Sequence of chain 35.E:
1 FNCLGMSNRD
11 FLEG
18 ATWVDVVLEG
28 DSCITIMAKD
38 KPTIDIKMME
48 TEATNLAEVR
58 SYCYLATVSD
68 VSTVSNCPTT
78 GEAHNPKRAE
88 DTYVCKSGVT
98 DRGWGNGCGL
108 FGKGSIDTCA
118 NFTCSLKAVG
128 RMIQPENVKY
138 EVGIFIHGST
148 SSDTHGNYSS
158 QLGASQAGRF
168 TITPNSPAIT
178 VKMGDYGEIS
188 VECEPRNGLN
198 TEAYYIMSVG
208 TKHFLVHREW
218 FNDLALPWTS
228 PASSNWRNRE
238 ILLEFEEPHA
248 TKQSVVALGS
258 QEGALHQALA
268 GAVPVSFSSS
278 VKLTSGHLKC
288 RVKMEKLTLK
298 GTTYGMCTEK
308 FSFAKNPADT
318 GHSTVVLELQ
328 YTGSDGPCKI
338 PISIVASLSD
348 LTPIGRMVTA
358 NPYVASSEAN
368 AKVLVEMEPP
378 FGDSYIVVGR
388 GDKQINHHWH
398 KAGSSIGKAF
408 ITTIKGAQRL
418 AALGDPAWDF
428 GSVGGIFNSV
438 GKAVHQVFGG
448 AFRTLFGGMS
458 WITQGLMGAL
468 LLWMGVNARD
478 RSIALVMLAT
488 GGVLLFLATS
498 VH

Binding-site contacts:
Ligand atom C3 contacts residue ASN154 of chain 35.E at 3.8 Å.
Ligand atom C1 contacts residue SER156 of chain 35.E at 4.0 Å.
Ligand atom C4 contacts residue ASN154 of chain 35.E at 4.2 Å.
Ligand atom C8 contacts residue ASN154 of chain 35.E at 3.7 Å.
Ligand atom C7 contacts residue ASN154 of chain 35.E at 3.3 Å.
Ligand atom N2 contacts residue ASN154 of chain 35.E at 2.8 Å (h-bond).
Ligand atom O5 contacts residue SER157 of chain 35.E at 4.0 Å.
Ligand atom C5 contacts residue ASN154 of chain 35.E at 3.6 Å.
Ligand atom O6 contacts residue SER157 of chain 35.E at 4.2 Å.
Ligand atom C1 contacts residue SER157 of chain 35.E at 4.3 Å.
Ligand atom C2 contacts residue ASN154 of chain 35.E at 2.5 Å.
Ligand atom O7 contacts residue ASN154 of chain 35.E at 3.5 Å (h-bond).
Ligand atom C1 contacts residue ASN154 of chain 35.E at 1.4 Å.
Ligand atom O5 contacts residue ASN154 of chain 35.E at 2.4 Å (h-bond).

The small molecule below binds the protein below.
Small molecule (SMILES): CC(=O)N[C@@H]1[C@@H](O)[C@H](O)[C@@H](CO)O[C@H]1O